This small molecule binds to this protein.
Small molecule (SMILES): Cc1cn([C@H]2C[C@H](O[P](=O)(O)OC[C@H]3O[C@@H](n4cc(C)c(=O)[nH]c4=O)C[C@@H]3O[P](=O)(O)OC[C@H]3O[C@@H](n4cnc5c(=O)nc(N)[nH]c54)C[C@@H]3O[P](=O)(O)OC[C@H]3O[C@@H](n4cnc5c(N)ncnc54)C[C@@H]3O[P](=O)(O)OC[C@H]3O[C@@H](n4cnc5c(=O)nc(N)[nH]c54)C[C@@H]3O[P](=O)(O)OC[C@H]3O[C@@H](n4ccc(N)nc4=O)C[C@@H]3O[P](=O)(O)OC[C@H]3O[C@@H](n4cnc5c(=O)nc(N)[nH]c54)C[C@@H]3O[P](=O)(O)OC[C@H]3O[C@@H](n4cc(C)c(=O)[nH]c4=O)C[C@@H]3O[P](=O)(O)OC[C@H]3O[C@@H](n4cc(C)c(=O)[nH]c4=O)C[C@@H]3O)[C@@H](COP(=O)=O)O2)c(=O)[nH]c1=O

Sequence of chain 2.A:
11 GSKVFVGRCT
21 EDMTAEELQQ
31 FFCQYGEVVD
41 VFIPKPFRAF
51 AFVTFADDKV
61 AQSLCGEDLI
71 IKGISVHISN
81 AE

Binding-site contacts:
Ligand atom O5' contacts residue ARG48 of chain 2.A at 2.6 Å (salt-bridge).
Ligand atom C5' contacts residue ARG48 of chain 2.A at 3.5 Å.
Ligand atom O4' contacts residue PHE15 of chain 2.A at 3.3 Å.
Ligand atom C5' contacts residue PHE50 of chain 2.A at 3.6 Å (hydrophobic).
Ligand atom O2 contacts residue ALA81 of chain 2.A at 3.5 Å.
Ligand atom O6 contacts residue LYS13 of chain 2.A at 3.1 Å.
Ligand atom O4' contacts residue PHE42 of chain 2.A at 3.4 Å.
Ligand atom O2 contacts residue PHE52 of chain 2.A at 3.3 Å.
Ligand atom N9 contacts residue PHE52 of chain 2.A at 3.5 Å.
Ligand atom O4 contacts residue ARG18 of chain 2.A at 2.7 Å (salt-bridge).
Ligand atom N3 contacts residue PO41 of chain 2.C at 2.7 Å (h-bond).
Ligand atom O2 contacts residue PHE15 of chain 2.A at 3.4 Å.
Ligand atom O2 contacts residue PO41 of chain 2.C at 2.5 Å (h-bond).
Ligand atom N7 contacts residue LYS13 of chain 2.A at 2.9 Å (salt-bridge).
Ligand atom C4 contacts residue ARG18 of chain 2.A at 3.5 Å.
Ligand atom O4 contacts residue PO41 of chain 2.C at 3.6 Å (h-bond).
Ligand atom N1 contacts residue PHE15 of chain 2.A at 3.5 Å.
Ligand atom O5' contacts residue PHE42 of chain 2.A at 3.6 Å.
Ligand atom C6 contacts residue PHE15 of chain 2.A at 3.5 Å (hydrophobic).
Ligand atom C4 contacts residue PO41 of chain 2.C at 3.4 Å.
Ligand atom C2 contacts residue PHE52 of chain 2.A at 3.5 Å (hydrophobic).
Ligand atom C2 contacts residue GLU82 of chain 2.A at 3.1 Å.
Ligand atom O4 contacts residue SER79 of chain 2.A at 3.2 Å (h-bond).
Ligand atom C1' contacts residue PHE15 of chain 2.A at 3.6 Å (hydrophobic).
Ligand atom N3 contacts residue ASN80 of chain 2.A at 3.0 Å (h-bond).
Ligand atom N3 contacts residue PHE52 of chain 2.A at 3.5 Å.
Ligand atom C2' contacts residue GLU82 of chain 2.A at 3.5 Å.
Ligand atom C2 contacts residue PO41 of chain 2.C at 3.0 Å.
Ligand atom C2 contacts residue PHE15 of chain 2.A at 3.5 Å (hydrophobic).
Ligand atom C1' contacts residue PHE42 of chain 2.A at 3.5 Å (hydrophobic).
Ligand atom OP1 contacts residue ARG48 of chain 2.A at 3.4 Å (salt-bridge).
Ligand atom O4' contacts residue PHE52 of chain 2.A at 3.4 Å.
Ligand atom N3 contacts residue PHE15 of chain 2.A at 3.5 Å.
Ligand atom C4' contacts residue ARG48 of chain 2.A at 3.4 Å.
Ligand atom N2 contacts residue GLU82 of chain 2.A at 2.7 Å (salt-bridge).
Ligand atom O2 contacts residue GLU82 of chain 2.A at 3.0 Å (salt-bridge).
Ligand atom N1 contacts residue GLU82 of chain 2.A at 2.6 Å (salt-bridge).
Ligand atom C4 contacts residue PHE52 of chain 2.A at 3.3 Å (hydrophobic).
Ligand atom C5 contacts residue PHE52 of chain 2.A at 3.5 Å (hydrophobic).
Ligand atom O3' contacts residue PHE15 of chain 2.A at 3.5 Å.